Binding-site contacts:
Ligand atom C4 contacts residue ALA328 of chain 1.B at 3.6 Å (hydrophobic).
Ligand atom N1 contacts residue HEM1 of chain 1.E at 2.1 Å.
Ligand atom C3 contacts residue HEM1 of chain 1.E at 4.2 Å.
Ligand atom C3 contacts residue ALA328 of chain 1.B at 3.6 Å (hydrophobic).
Ligand atom O2 contacts residue ALA330 of chain 1.B at 3.0 Å (h-bond).
Ligand atom C8 contacts residue HEM1 of chain 1.E at 3.1 Å.
Ligand atom C5 contacts residue ALA328 of chain 1.B at 3.6 Å (hydrophobic).
Ligand atom O1 contacts residue ALA328 of chain 1.B at 4.2 Å.
Ligand atom N1 contacts residue ALA264 of chain 1.B at 3.2 Å (h-bond).
Ligand atom C6 contacts residue PHE87 of chain 1.B at 4.3 Å (hydrophobic).
Ligand atom C2 contacts residue HEM1 of chain 1.E at 3.8 Å.
Ligand atom C3 contacts residue PHE87 of chain 1.B at 4.2 Å (hydrophobic).
Ligand atom C2 contacts residue PHE87 of chain 1.B at 3.4 Å (hydrophobic).
Ligand atom C8 contacts residue PHE87 of chain 1.B at 3.8 Å (hydrophobic).
Ligand atom O1 contacts residue PHE331 of chain 1.B at 4.1 Å.
Ligand atom C8 contacts residue ALA264 of chain 1.B at 3.7 Å (hydrophobic).
Ligand atom C6 contacts residue THR438 of chain 1.B at 3.8 Å.
Ligand atom C7 contacts residue HEM1 of chain 1.E at 4.3 Å.
Ligand atom C3 contacts residue ALA330 of chain 1.B at 3.7 Å (hydrophobic).
Ligand atom C4 contacts residue PRO329 of chain 1.B at 4.0 Å (hydrophobic).
Ligand atom C1 contacts residue ALA328 of chain 1.B at 3.7 Å (hydrophobic).
Ligand atom C7 contacts residue PHE87 of chain 1.B at 3.8 Å (hydrophobic).
Ligand atom O2 contacts residue PRO329 of chain 1.B at 3.4 Å (h-bond).
Ligand atom N1 contacts residue CYS400 of chain 1.B at 4.4 Å.
Ligand atom C1 contacts residue LEU437 of chain 1.B at 4.5 Å (hydrophobic).
Ligand atom C7 contacts residue ALA264 of chain 1.B at 3.4 Å (hydrophobic).
Ligand atom O1 contacts residue HEM1 of chain 1.E at 3.5 Å.
Ligand atom C2 contacts residue ALA328 of chain 1.B at 3.6 Å (hydrophobic).
Ligand atom O2 contacts residue ALA328 of chain 1.B at 3.5 Å.
Ligand atom C4 contacts residue ALA330 of chain 1.B at 3.8 Å (hydrophobic).
Ligand atom C5 contacts residue THR438 of chain 1.B at 4.0 Å.
Ligand atom O2 contacts residue LEU437 of chain 1.B at 4.2 Å.
Ligand atom C6 contacts residue LEU437 of chain 1.B at 3.7 Å (hydrophobic).
Ligand atom C5 contacts residue PRO329 of chain 1.B at 4.3 Å (hydrophobic).
Ligand atom C5 contacts residue LEU437 of chain 1.B at 3.2 Å (hydrophobic).
Ligand atom O1 contacts residue ALA330 of chain 1.B at 2.7 Å (h-bond).
Ligand atom C6 contacts residue ALA328 of chain 1.B at 3.7 Å (hydrophobic).
Ligand atom C1 contacts residue PHE87 of chain 1.B at 3.7 Å (hydrophobic).
Ligand atom C4 contacts residue LEU437 of chain 1.B at 4.2 Å (hydrophobic).

Sequence of chain 1.B:
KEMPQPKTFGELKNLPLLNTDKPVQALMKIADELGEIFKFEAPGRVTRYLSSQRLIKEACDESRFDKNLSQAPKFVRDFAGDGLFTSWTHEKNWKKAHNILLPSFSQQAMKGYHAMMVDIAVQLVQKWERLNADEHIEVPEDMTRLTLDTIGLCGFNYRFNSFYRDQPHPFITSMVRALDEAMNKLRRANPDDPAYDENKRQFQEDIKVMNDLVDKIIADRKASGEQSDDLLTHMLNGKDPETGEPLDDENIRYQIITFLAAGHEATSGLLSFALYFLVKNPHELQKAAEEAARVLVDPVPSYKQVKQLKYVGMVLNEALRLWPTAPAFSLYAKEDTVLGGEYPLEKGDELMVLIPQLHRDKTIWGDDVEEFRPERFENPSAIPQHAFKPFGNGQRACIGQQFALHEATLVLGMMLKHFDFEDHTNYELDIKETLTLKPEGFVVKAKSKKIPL

A protein and the small-molecule ligand that binds it are described below.
Small molecule (SMILES): NCCc1ccc(O)c(O)c1